Sequence of chain 1.A:
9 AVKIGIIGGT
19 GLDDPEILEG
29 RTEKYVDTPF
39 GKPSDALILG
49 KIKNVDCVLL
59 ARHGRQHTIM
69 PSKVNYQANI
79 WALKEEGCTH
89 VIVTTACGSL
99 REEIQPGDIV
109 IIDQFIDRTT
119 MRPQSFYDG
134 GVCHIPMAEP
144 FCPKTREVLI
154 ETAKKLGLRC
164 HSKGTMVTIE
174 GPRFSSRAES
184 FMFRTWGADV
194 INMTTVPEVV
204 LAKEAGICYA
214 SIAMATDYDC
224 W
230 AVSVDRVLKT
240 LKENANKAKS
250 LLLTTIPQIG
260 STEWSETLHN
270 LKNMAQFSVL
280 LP

Sequence of chain 2.A:
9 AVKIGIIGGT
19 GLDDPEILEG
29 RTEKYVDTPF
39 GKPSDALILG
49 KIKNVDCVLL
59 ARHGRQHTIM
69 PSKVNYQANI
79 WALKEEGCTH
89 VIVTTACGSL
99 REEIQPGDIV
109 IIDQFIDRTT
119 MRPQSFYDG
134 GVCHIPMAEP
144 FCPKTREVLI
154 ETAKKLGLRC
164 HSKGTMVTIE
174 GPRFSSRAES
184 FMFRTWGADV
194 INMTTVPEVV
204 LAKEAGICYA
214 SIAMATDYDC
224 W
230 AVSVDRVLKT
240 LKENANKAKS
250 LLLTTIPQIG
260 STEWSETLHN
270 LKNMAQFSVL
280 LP

The small molecule below binds the protein below.
Small molecule (SMILES): CSC[C@H]1O[C@@H](n2ccc3c(N)ncnc32)[C@H](O)[C@@H]1O

Binding-site contacts:
Ligand atom C2 contacts residue ILE194 of chain 2.A at 3.7 Å (hydrophobic).
Ligand atom N6 contacts residue GLY96 of chain 2.A at 3.5 Å.
Ligand atom C1' contacts residue SO41 of chain 2.B at 3.6 Å.
Ligand atom C7 contacts residue GLY96 of chain 2.A at 3.5 Å.
Ligand atom CS contacts residue HIS137 of chain 1.A at 3.8 Å.
Ligand atom N3 contacts residue ASN195 of chain 2.A at 3.5 Å.
Ligand atom C8 contacts residue CYS95 of chain 2.A at 3.8 Å (hydrophobic).
Ligand atom N1 contacts residue ILE194 of chain 2.A at 3.7 Å.
Ligand atom C5' contacts residue HIS137 of chain 1.A at 3.7 Å.
Ligand atom O2' contacts residue ASN195 of chain 2.A at 3.5 Å.
Ligand atom N9 contacts residue ALA94 of chain 2.A at 3.6 Å.
Ligand atom CS contacts residue LEU279 of chain 1.A at 3.8 Å (hydrophobic).
Ligand atom N3 contacts residue ILE194 of chain 2.A at 3.8 Å.
Ligand atom C8 contacts residue THR219 of chain 2.A at 3.7 Å.
Ligand atom N3 contacts residue MET196 of chain 2.A at 3.7 Å.
Ligand atom C4 contacts residue ILE194 of chain 2.A at 3.7 Å (hydrophobic).
Ligand atom C7 contacts residue THR219 of chain 2.A at 3.5 Å.
Ligand atom C5 contacts residue ILE194 of chain 2.A at 3.8 Å (hydrophobic).
Ligand atom C5 contacts residue PHE177 of chain 2.A at 3.7 Å (hydrophobic).
Ligand atom N6 contacts residue ASP222 of chain 2.A at 3.0 Å (salt-bridge).
Ligand atom C3' contacts residue SO41 of chain 2.B at 3.4 Å.
Ligand atom C4' contacts residue SO41 of chain 2.B at 3.5 Å.
Ligand atom O3' contacts residue PRO69 of chain 2.A at 3.3 Å.
Ligand atom C2' contacts residue MET196 of chain 2.A at 3.7 Å (hydrophobic).
Ligand atom C7 contacts residue ASP220 of chain 2.A at 3.3 Å.
Ligand atom O2' contacts residue SO41 of chain 2.B at 2.9 Å (h-bond).
Ligand atom O4' contacts residue SO41 of chain 2.B at 3.5 Å (h-bond).
Ligand atom N1 contacts residue PHE177 of chain 2.A at 3.7 Å.
Ligand atom C7 contacts residue CYS95 of chain 2.A at 3.5 Å (hydrophobic).
Ligand atom C3' contacts residue MET196 of chain 2.A at 3.8 Å (hydrophobic).
Ligand atom C1' contacts residue ALA94 of chain 2.A at 3.2 Å (hydrophobic).
Ligand atom O2' contacts residue MET196 of chain 2.A at 2.9 Å (h-bond).
Ligand atom C5 contacts residue GLY96 of chain 2.A at 3.6 Å.
Ligand atom C6 contacts residue PHE177 of chain 2.A at 3.8 Å (hydrophobic).
Ligand atom N6 contacts residue ASP220 of chain 2.A at 3.4 Å (salt-bridge).
Ligand atom C2' contacts residue SO41 of chain 2.B at 3.5 Å.
Ligand atom C6 contacts residue ILE194 of chain 2.A at 3.8 Å (hydrophobic).
Ligand atom O3' contacts residue SO41 of chain 2.B at 2.6 Å (h-bond).
Ligand atom O2' contacts residue ALA94 of chain 2.A at 3.7 Å.
Ligand atom N6 contacts residue VAL231 of chain 2.A at 3.7 Å.